This protein binds this small molecule.
Small molecule (SMILES): CC(=O)N[C@@H]1[C@@H](O)[C@H](O)[C@@H](CO)O[C@H]1O

Binding-site contacts:
Ligand atom C4 contacts residue ASN28 of chain 3.A at 4.2 Å.
Ligand atom O5 contacts residue ALA29 of chain 3.A at 4.5 Å.
Ligand atom O5 contacts residue ASN28 of chain 3.A at 2.4 Å (h-bond).
Ligand atom O6 contacts residue THR30 of chain 3.A at 3.6 Å (h-bond).
Ligand atom C5 contacts residue ASN28 of chain 3.A at 3.7 Å.
Ligand atom C1 contacts residue ASN28 of chain 3.A at 1.4 Å.
Ligand atom C2 contacts residue ASN28 of chain 3.A at 2.4 Å.
Ligand atom N2 contacts residue ASN28 of chain 3.A at 2.9 Å (h-bond).
Ligand atom C1 contacts residue THR309 of chain 3.A at 4.2 Å.
Ligand atom C6 contacts residue THR30 of chain 3.A at 3.6 Å.
Ligand atom O5 contacts residue THR309 of chain 3.A at 3.8 Å.
Ligand atom C7 contacts residue ASN28 of chain 3.A at 3.4 Å.
Ligand atom C3 contacts residue ASN28 of chain 3.A at 3.8 Å.
Ligand atom O7 contacts residue ASN28 of chain 3.A at 3.6 Å.

Sequence of chain 3.A:
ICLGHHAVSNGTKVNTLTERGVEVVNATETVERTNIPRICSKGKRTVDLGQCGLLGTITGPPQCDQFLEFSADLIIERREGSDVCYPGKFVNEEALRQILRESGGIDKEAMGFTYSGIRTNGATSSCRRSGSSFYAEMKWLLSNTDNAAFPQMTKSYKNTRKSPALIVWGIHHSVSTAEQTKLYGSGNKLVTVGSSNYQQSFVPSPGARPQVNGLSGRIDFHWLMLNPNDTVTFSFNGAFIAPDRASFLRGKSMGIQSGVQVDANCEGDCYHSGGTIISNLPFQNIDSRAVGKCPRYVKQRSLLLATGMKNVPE